The protein below binds the small molecule below.
Small molecule (SMILES): CC(=O)N[C@@H]1[C@@H](O)[C@H](O)[C@@H](CO)O[C@H]1O

Sequence of chain 1.E:
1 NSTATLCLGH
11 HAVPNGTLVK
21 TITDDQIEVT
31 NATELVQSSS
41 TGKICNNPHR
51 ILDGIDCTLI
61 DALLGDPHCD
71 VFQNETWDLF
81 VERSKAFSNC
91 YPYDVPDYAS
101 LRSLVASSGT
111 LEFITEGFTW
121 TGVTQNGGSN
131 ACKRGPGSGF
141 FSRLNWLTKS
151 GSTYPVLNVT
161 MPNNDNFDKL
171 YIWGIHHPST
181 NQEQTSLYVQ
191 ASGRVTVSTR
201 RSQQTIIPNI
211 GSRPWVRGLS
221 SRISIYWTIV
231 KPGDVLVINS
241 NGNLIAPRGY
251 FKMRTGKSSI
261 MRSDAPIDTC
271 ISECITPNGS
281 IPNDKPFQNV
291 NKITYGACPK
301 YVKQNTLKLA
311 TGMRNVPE

Binding-site contacts:
Ligand atom O6 contacts residue ASN31 of chain 1.E at 4.5 Å.
Ligand atom C5 contacts residue ASN31 of chain 1.E at 3.5 Å.
Ligand atom C3 contacts residue ASN31 of chain 1.E at 3.8 Å.
Ligand atom O6 contacts residue THR311 of chain 1.E at 4.0 Å.
Ligand atom O7 contacts residue ASN31 of chain 1.E at 4.5 Å.
Ligand atom C2 contacts residue ASN31 of chain 1.E at 2.5 Å.
Ligand atom C1 contacts residue THR311 of chain 1.E at 4.3 Å.
Ligand atom O5 contacts residue ASN31 of chain 1.E at 2.2 Å (h-bond).
Ligand atom C4 contacts residue ASN31 of chain 1.E at 4.2 Å.
Ligand atom C1 contacts residue ASN31 of chain 1.E at 1.3 Å.
Ligand atom N2 contacts residue ASN31 of chain 1.E at 3.0 Å (h-bond).
Ligand atom C7 contacts residue ASN31 of chain 1.E at 4.0 Å.
Ligand atom O5 contacts residue THR311 of chain 1.E at 3.9 Å.